Binding-site contacts:
Ligand atom N2 contacts residue ASN20 of chain 1.A at 3.6 Å.
Ligand atom C contacts residue SER53 of chain 2.A at 3.6 Å.
Ligand atom CL contacts residue ARG27 of chain 1.A at 3.6 Å.
Ligand atom CL contacts residue ARG23 of chain 1.A at 3.5 Å.
Ligand atom N1 contacts residue GLY54 of chain 2.A at 3.6 Å.
Ligand atom C3 contacts residue GLY54 of chain 2.A at 3.6 Å.
Ligand atom N contacts residue GLN112 of chain 2.A at 3.3 Å (h-bond).
Ligand atom C contacts residue ASN20 of chain 1.A at 3.5 Å.
Ligand atom C5 contacts residue SER53 of chain 2.A at 3.7 Å.
Ligand atom C13 contacts residue ASN20 of chain 1.A at 3.6 Å.
Ligand atom C14 contacts residue ASN20 of chain 1.A at 3.8 Å.
Ligand atom C7 contacts residue GLN112 of chain 2.A at 3.4 Å.
Ligand atom O contacts residue MET113 of chain 2.A at 3.7 Å.
Ligand atom C17 contacts residue TYR57 of chain 2.A at 3.5 Å (hydrophobic).
Ligand atom C1 contacts residue MET50 of chain 2.A at 3.5 Å (hydrophobic).
Ligand atom C18 contacts residue ASN20 of chain 1.A at 3.7 Å.
Ligand atom C16 contacts residue TYR57 of chain 2.A at 3.4 Å (hydrophobic).
Ligand atom C6 contacts residue GLN112 of chain 2.A at 3.0 Å.
Ligand atom C5 contacts residue CYS52 of chain 2.A at 3.5 Å (hydrophobic).
Ligand atom C contacts residue MET50 of chain 2.A at 3.6 Å (hydrophobic).
Ligand atom C contacts residue ALA51 of chain 2.A at 3.3 Å (hydrophobic).
Ligand atom C18 contacts residue TYR57 of chain 2.A at 3.4 Å (hydrophobic).
Ligand atom C15 contacts residue ASN20 of chain 1.A at 3.7 Å.
Ligand atom N2 contacts residue TYR57 of chain 2.A at 3.8 Å.
Ligand atom CL contacts residue TYR57 of chain 2.A at 3.7 Å.
Ligand atom C16 contacts residue ASN20 of chain 1.A at 3.6 Å.
Ligand atom N3 contacts residue ASN20 of chain 1.A at 3.7 Å.
Ligand atom N4 contacts residue ALA51 of chain 2.A at 3.4 Å (h-bond).
Ligand atom N2 contacts residue MET50 of chain 2.A at 2.9 Å (h-bond).
Ligand atom C contacts residue CYS52 of chain 2.A at 3.7 Å (hydrophobic).
Ligand atom C8 contacts residue GLY54 of chain 2.A at 3.6 Å.
Ligand atom N4 contacts residue LEU24 of chain 1.A at 3.6 Å.
Ligand atom O contacts residue GLN112 of chain 2.A at 3.2 Å (h-bond).
Ligand atom O contacts residue GLU114 of chain 2.A at 2.9 Å (salt-bridge).
Ligand atom C13 contacts residue TYR57 of chain 2.A at 3.6 Å (hydrophobic).
Ligand atom CL contacts residue LEU24 of chain 1.A at 3.7 Å.
Ligand atom N4 contacts residue MET50 of chain 2.A at 3.1 Å (h-bond).
Ligand atom N3 contacts residue TYR57 of chain 2.A at 3.5 Å (h-bond).
Ligand atom C17 contacts residue ASN20 of chain 1.A at 3.6 Å.
Ligand atom C18 contacts residue MET50 of chain 2.A at 3.3 Å (hydrophobic).

Sequence of chain 1.A:
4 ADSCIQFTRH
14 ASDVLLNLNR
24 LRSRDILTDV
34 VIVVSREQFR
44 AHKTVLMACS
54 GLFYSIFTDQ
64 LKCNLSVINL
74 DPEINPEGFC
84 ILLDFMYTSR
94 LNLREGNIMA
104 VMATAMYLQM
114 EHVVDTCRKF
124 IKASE

Sequence of chain 2.A:
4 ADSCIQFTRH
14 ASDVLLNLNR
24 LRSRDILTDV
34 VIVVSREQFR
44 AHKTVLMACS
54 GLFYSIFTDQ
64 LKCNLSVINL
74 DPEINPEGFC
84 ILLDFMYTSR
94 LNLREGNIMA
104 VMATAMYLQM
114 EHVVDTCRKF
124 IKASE

A small-molecule ligand and the protein it binds are described below.
Small molecule (SMILES): CCNc1c(C)c(=O)n(C)c2ccc(Nc3ccnc(Cl)c3C#N)cc12